Sequence of chain 2.A:
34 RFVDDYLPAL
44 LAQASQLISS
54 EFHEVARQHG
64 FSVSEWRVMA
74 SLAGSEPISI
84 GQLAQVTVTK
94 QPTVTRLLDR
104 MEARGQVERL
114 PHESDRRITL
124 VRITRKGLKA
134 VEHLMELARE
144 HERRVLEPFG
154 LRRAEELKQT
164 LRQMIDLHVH

Sequence of chain 1.A:
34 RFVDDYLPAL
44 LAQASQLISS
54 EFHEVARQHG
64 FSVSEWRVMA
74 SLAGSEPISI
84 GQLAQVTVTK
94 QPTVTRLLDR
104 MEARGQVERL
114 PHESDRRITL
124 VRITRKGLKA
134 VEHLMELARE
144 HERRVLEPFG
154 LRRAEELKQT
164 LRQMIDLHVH

This small molecule binds to this protein.
Small molecule (SMILES): O=C(O)CCc1c[nH]c2ccccc12

Binding-site contacts:
Ligand atom C6 contacts residue SER74 of chain 2.A at 3.5 Å.
Ligand atom C7 contacts residue VAL36 of chain 1.A at 3.8 Å (hydrophobic).
Ligand atom N1 contacts residue THR90 of chain 2.A at 3.7 Å.
Ligand atom C3A contacts residue ARG70 of chain 2.A at 3.8 Å.
Ligand atom C6 contacts residue VAL36 of chain 1.A at 3.8 Å (hydrophobic).
Ligand atom C2' contacts residue SER52 of chain 2.A at 3.4 Å.
Ligand atom C3A contacts residue ALA42 of chain 1.A at 3.7 Å (hydrophobic).
Ligand atom C7A contacts residue VAL89 of chain 2.A at 3.7 Å (hydrophobic).
Ligand atom C3 contacts residue ALA42 of chain 1.A at 3.5 Å (hydrophobic).
Ligand atom C2 contacts residue ALA45 of chain 1.A at 3.7 Å (hydrophobic).
Ligand atom O2 contacts residue HIS56 of chain 2.A at 2.6 Å (h-bond).
Ligand atom C2 contacts residue ARG70 of chain 2.A at 4.0 Å.
Ligand atom O2 contacts residue VAL66 of chain 2.A at 3.5 Å.
Ligand atom C5 contacts residue TYR39 of chain 1.A at 3.8 Å (hydrophobic).
Ligand atom C3' contacts residue ALA42 of chain 1.A at 3.9 Å (hydrophobic).
Ligand atom C7A contacts residue ALA42 of chain 1.A at 3.6 Å (hydrophobic).
Ligand atom C7 contacts residue VAL89 of chain 2.A at 3.9 Å (hydrophobic).
Ligand atom C7A contacts residue ARG70 of chain 2.A at 3.8 Å.
Ligand atom C1' contacts residue SER52 of chain 2.A at 3.4 Å.
Ligand atom C1' contacts residue ARG70 of chain 2.A at 3.4 Å.
Ligand atom O2 contacts residue ARG70 of chain 2.A at 2.8 Å (salt-bridge).
Ligand atom O1 contacts residue HIS56 of chain 2.A at 3.2 Å (h-bond).
Ligand atom C6 contacts residue ALA73 of chain 2.A at 4.0 Å (hydrophobic).
Ligand atom C7 contacts residue SER74 of chain 2.A at 3.2 Å.
Ligand atom C7 contacts residue ARG70 of chain 2.A at 3.9 Å.
Ligand atom C2 contacts residue ALA42 of chain 1.A at 3.8 Å (hydrophobic).
Ligand atom C3 contacts residue ARG70 of chain 2.A at 4.0 Å.
Ligand atom N1 contacts residue ARG70 of chain 2.A at 3.9 Å.
Ligand atom C4 contacts residue TRP69 of chain 2.A at 3.9 Å (hydrophobic).
Ligand atom C3' contacts residue PRO41 of chain 1.A at 3.3 Å (hydrophobic).
Ligand atom C1' contacts residue HIS56 of chain 2.A at 3.1 Å.
Ligand atom C6 contacts residue ARG70 of chain 2.A at 3.6 Å.
Ligand atom C4 contacts residue TYR39 of chain 1.A at 3.7 Å (hydrophobic).
Ligand atom N1 contacts residue VAL89 of chain 2.A at 2.9 Å (h-bond).
Ligand atom C3' contacts residue ALA45 of chain 1.A at 3.8 Å (hydrophobic).
Ligand atom O1 contacts residue SER52 of chain 2.A at 2.8 Å (h-bond).
Ligand atom C2 contacts residue VAL89 of chain 2.A at 3.9 Å (hydrophobic).
Ligand atom C3' contacts residue SER52 of chain 2.A at 3.6 Å.
Ligand atom C2' contacts residue ARG70 of chain 2.A at 3.3 Å.
Ligand atom C5 contacts residue TRP69 of chain 2.A at 3.8 Å (hydrophobic).